Sequence of chain 1.B:
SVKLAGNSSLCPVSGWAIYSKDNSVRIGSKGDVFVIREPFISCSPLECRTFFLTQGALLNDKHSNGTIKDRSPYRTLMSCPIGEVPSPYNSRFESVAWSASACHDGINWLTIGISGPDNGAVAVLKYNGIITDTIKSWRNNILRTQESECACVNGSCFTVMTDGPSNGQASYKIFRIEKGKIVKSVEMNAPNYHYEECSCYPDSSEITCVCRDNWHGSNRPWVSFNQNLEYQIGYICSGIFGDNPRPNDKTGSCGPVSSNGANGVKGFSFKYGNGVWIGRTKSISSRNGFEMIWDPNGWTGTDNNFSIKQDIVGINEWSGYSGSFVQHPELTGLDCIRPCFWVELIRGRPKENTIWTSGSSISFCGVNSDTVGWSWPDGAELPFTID

Binding-site contacts:
Ligand atom C16 contacts residue ASP70 of chain 1.B at 4.0 Å.
Ligand atom O5 contacts residue ARG212 of chain 1.B at 2.9 Å (salt-bridge).
Ligand atom C16 contacts residue TRP98 of chain 1.B at 3.5 Å (hydrophobic).
Ligand atom O4 contacts residue ARG37 of chain 1.B at 3.6 Å (salt-bridge).
Ligand atom C2 contacts residue GLU197 of chain 1.B at 3.7 Å.
Ligand atom C9 contacts residue TYR321 of chain 1.B at 3.5 Å (hydrophobic).
Ligand atom C7 contacts residue ARG212 of chain 1.B at 3.9 Å.
Ligand atom C10 contacts residue TYR321 of chain 1.B at 3.8 Å (hydrophobic).
Ligand atom C16 contacts residue ARG75 of chain 1.B at 3.5 Å.
Ligand atom O3 contacts residue TRP98 of chain 1.B at 2.4 Å (h-bond).
Ligand atom N4 contacts residue LYS69 of chain 1.B at 3.6 Å.
Ligand atom O3 contacts residue ARG75 of chain 1.B at 3.3 Å.
Ligand atom N2 contacts residue GLU38 of chain 1.B at 3.5 Å (salt-bridge).
Ligand atom C17 contacts residue TYR321 of chain 1.B at 3.2 Å (hydrophobic).
Ligand atom O4 contacts residue ARG287 of chain 1.B at 3.0 Å (salt-bridge).
Ligand atom O4 contacts residue TYR321 of chain 1.B at 3.6 Å.
Ligand atom C6 contacts residue GLU197 of chain 1.B at 3.4 Å.
Ligand atom C17 contacts residue ARG212 of chain 1.B at 4.0 Å.
Ligand atom C1 contacts residue GLU196 of chain 1.B at 3.4 Å.
Ligand atom O5 contacts residue ARG287 of chain 1.B at 2.8 Å (salt-bridge).
Ligand atom C12 contacts residue ARG71 of chain 1.B at 3.9 Å.
Ligand atom O3 contacts residue ASP70 of chain 1.B at 3.9 Å.
Ligand atom C4 contacts residue ARG144 of chain 1.B at 3.8 Å.
Ligand atom C7 contacts residue TYR321 of chain 1.B at 3.4 Å (hydrophobic).
Ligand atom O2 contacts residue ARG71 of chain 1.B at 2.8 Å (salt-bridge).
Ligand atom C13 contacts residue ARG71 of chain 1.B at 3.9 Å.
Ligand atom C8 contacts residue TYR321 of chain 1.B at 3.0 Å (hydrophobic).
Ligand atom C2 contacts residue GLU196 of chain 1.B at 3.6 Å.
Ligand atom C10 contacts residue GLU38 of chain 1.B at 3.6 Å.
Ligand atom C6 contacts residue TYR321 of chain 1.B at 3.8 Å (hydrophobic).
Ligand atom C14 contacts residue GLU38 of chain 1.B at 3.0 Å.
Ligand atom C1 contacts residue ARG212 of chain 1.B at 3.8 Å.
Ligand atom C1 contacts residue ASN214 of chain 1.B at 3.6 Å.
Ligand atom N3 contacts residue ASP70 of chain 1.B at 3.4 Å (salt-bridge).
Ligand atom N3 contacts residue LYS69 of chain 1.B at 3.7 Å.
Ligand atom C4 contacts residue SER166 of chain 1.B at 3.6 Å.
Ligand atom C7 contacts residue GLU197 of chain 1.B at 3.9 Å.
Ligand atom C17 contacts residue ARG287 of chain 1.B at 3.5 Å.
Ligand atom O5 contacts residue TYR321 of chain 1.B at 3.5 Å (h-bond).
Ligand atom C5 contacts residue ARG144 of chain 1.B at 3.9 Å.

A small-molecule ligand and the protein it binds are described below.
Small molecule (SMILES): CCC(CC)O[C@@H]1C=C(C(=O)O)C[C@H](n2cc(CO)nn2)[C@H]1NC(C)=O